Sequence of chain 1.B:
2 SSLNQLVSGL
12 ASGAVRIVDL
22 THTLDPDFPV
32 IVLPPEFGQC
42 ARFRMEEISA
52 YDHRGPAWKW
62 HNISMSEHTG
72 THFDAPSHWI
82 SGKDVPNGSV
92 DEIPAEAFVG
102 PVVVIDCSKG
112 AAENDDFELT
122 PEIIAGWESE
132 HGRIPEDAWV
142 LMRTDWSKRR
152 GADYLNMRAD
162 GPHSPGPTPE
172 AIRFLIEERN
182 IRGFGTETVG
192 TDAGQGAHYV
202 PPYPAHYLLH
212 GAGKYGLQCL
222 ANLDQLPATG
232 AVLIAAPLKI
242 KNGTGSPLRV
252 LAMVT

Binding-site contacts:
Ligand atom C01 contacts residue TYR204 of chain 1.B at 3.4 Å (hydrophobic).
Ligand atom C09 contacts residue HIS79 of chain 1.B at 3.0 Å.
Ligand atom N12 contacts residue TRP61 of chain 1.A at 3.1 Å.
Ligand atom C06 contacts residue TYR204 of chain 1.B at 3.9 Å (hydrophobic).
Ligand atom C02 contacts residue TRP59 of chain 1.A at 3.7 Å (hydrophobic).
Ligand atom C03 contacts residue TRP59 of chain 1.A at 3.4 Å (hydrophobic).
Ligand atom C09 contacts residue MN1 of chain 1.G at 3.3 Å.
Ligand atom C07 contacts residue HIS207 of chain 1.B at 3.3 Å.
Ligand atom C03 contacts residue LEU34 of chain 1.B at 3.9 Å (hydrophobic).
Ligand atom C01 contacts residue TRP80 of chain 1.B at 3.7 Å (hydrophobic).
Ligand atom O11 contacts residue HIS79 of chain 1.B at 2.1 Å (h-bond).
Ligand atom O11 contacts residue MN1 of chain 1.G at 3.0 Å.
Ligand atom O11 contacts residue GLN219 of chain 1.B at 3.9 Å.
Ligand atom C05 contacts residue ILE32 of chain 1.B at 3.8 Å (hydrophobic).
Ligand atom C04 contacts residue TRP80 of chain 1.B at 4.0 Å (hydrophobic).
Ligand atom C02 contacts residue TRP80 of chain 1.B at 3.7 Å (hydrophobic).
Ligand atom C02 contacts residue LEU34 of chain 1.B at 3.7 Å (hydrophobic).
Ligand atom C01 contacts residue LEU34 of chain 1.B at 4.0 Å (hydrophobic).
Ligand atom C09 contacts residue GLN219 of chain 1.B at 3.9 Å.
Ligand atom C09 contacts residue HIS69 of chain 1.B at 4.1 Å.
Ligand atom C07 contacts residue ILE32 of chain 1.B at 3.6 Å (hydrophobic).
Ligand atom O10 contacts residue HIS79 of chain 1.B at 3.7 Å.
Ligand atom C07 contacts residue HIS79 of chain 1.B at 4.0 Å.
Ligand atom C03 contacts residue TRP80 of chain 1.B at 3.9 Å (hydrophobic).
Ligand atom O10 contacts residue GLN219 of chain 1.B at 3.7 Å.
Ligand atom C04 contacts residue HIS79 of chain 1.B at 3.8 Å.
Ligand atom O11 contacts residue ASP75 of chain 1.B at 2.8 Å (salt-bridge).
Ligand atom N12 contacts residue HIS79 of chain 1.B at 3.0 Å (h-bond).
Ligand atom C06 contacts residue ILE32 of chain 1.B at 3.8 Å (hydrophobic).
Ligand atom O10 contacts residue ASP75 of chain 1.B at 4.0 Å.
Ligand atom O10 contacts residue MN1 of chain 1.G at 2.8 Å.
Ligand atom C09 contacts residue HIS207 of chain 1.B at 3.5 Å.
Ligand atom O08 contacts residue ILE32 of chain 1.B at 3.3 Å.
Ligand atom O10 contacts residue HIS73 of chain 1.B at 3.9 Å.
Ligand atom C06 contacts residue HIS207 of chain 1.B at 4.1 Å.
Ligand atom O08 contacts residue HIS207 of chain 1.B at 3.0 Å.
Ligand atom O10 contacts residue HIS69 of chain 1.B at 3.6 Å.
Ligand atom C09 contacts residue ASP75 of chain 1.B at 3.7 Å.
Ligand atom O11 contacts residue HIS207 of chain 1.B at 3.0 Å (h-bond).
Ligand atom O11 contacts residue HIS69 of chain 1.B at 3.6 Å.

Sequence of chain 1.A:
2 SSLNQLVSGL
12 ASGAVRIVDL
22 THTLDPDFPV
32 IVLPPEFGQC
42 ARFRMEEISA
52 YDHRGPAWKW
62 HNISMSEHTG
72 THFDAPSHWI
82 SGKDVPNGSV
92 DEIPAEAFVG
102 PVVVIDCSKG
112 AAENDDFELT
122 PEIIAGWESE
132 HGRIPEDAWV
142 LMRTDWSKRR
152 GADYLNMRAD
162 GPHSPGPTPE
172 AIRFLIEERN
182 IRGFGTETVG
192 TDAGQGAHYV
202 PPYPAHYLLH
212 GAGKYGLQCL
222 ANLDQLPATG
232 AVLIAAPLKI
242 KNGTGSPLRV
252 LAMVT

This small molecule binds to this protein.
Small molecule (SMILES): Nc1ccccc1C(=O)C(=O)O